Binding-site contacts:
Ligand atom C1 contacts residue ASN100 of chain 1.E at 1.4 Å.
Ligand atom C4 contacts residue ASN100 of chain 1.E at 4.3 Å.
Ligand atom C7 contacts residue ASN100 of chain 1.E at 3.9 Å.
Ligand atom O5 contacts residue ASN100 of chain 1.E at 2.5 Å (h-bond).
Ligand atom C5 contacts residue ASN100 of chain 1.E at 3.7 Å.
Ligand atom C2 contacts residue ASN100 of chain 1.E at 2.5 Å.
Ligand atom N2 contacts residue ASN100 of chain 1.E at 2.7 Å (h-bond).
Ligand atom C3 contacts residue ASN100 of chain 1.E at 3.7 Å.

Sequence of chain 1.E:
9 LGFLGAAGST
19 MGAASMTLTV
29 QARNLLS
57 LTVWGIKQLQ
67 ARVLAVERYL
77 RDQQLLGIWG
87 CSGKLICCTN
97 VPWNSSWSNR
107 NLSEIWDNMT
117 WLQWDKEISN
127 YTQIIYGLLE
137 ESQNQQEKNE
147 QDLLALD

A protein and the small-molecule ligand that binds it are described below.
Small molecule (SMILES): CC(=O)N[C@@H]1[C@@H](O)[C@H](O)[C@@H](CO)O[C@H]1O